Sequence of chain 46.E:
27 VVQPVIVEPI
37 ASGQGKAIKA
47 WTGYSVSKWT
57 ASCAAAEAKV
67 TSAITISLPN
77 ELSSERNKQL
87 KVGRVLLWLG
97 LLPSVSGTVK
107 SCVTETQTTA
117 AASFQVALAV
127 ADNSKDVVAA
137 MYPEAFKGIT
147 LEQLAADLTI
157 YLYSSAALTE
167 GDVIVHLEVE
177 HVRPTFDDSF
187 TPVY

This protein binds this small molecule.
Small molecule (SMILES): Nc1ncnc2c1ncn2[C@@H]1O[C@H](COO[C@@H]2C[C@@H](CO[P](=O)(O)O[C@H]3[C@@H](O)[C@H](n4cnc5c(N)ncnc54)O[C@@H]3COP(=O)=O)O[C@H]2n2ccc(=O)[nH]c2=O)[C@@H](OOP(O)OC[C@H]2O[C@@H](n3ccc(=O)[nH]c3=O)[C@H](O)[C@@H]2O)[C@H]1O.Op1oo1

Sequence of chain 46.D:
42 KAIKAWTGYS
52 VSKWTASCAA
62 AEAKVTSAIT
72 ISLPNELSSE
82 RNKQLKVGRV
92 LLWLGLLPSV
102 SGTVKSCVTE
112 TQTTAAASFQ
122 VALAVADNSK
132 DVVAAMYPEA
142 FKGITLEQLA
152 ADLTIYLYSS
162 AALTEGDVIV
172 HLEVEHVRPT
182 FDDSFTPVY

Binding-site contacts:
Ligand atom N1 contacts residue THR48 of chain 46.D at 4.0 Å.
Ligand atom C2 contacts residue TRP47 of chain 46.D at 4.2 Å (hydrophobic).
Ligand atom C4 contacts residue TRP47 of chain 46.D at 3.9 Å (hydrophobic).
Ligand atom C5 contacts residue TRP47 of chain 46.D at 3.8 Å (hydrophobic).
Ligand atom OP2 contacts residue GLY49 of chain 46.E at 4.2 Å.
Ligand atom N3 contacts residue TRP47 of chain 46.D at 4.1 Å.
Ligand atom N6 contacts residue THR48 of chain 46.D at 3.3 Å (h-bond).
Ligand atom C6 contacts residue THR48 of chain 46.D at 4.2 Å.
Ligand atom N7 contacts residue TRP47 of chain 46.D at 3.7 Å.
Ligand atom N9 contacts residue TRP47 of chain 46.D at 3.9 Å.
Ligand atom N6 contacts residue TRP47 of chain 46.D at 3.8 Å.
Ligand atom O4' contacts residue TRP47 of chain 46.D at 4.1 Å.
Ligand atom N1 contacts residue TRP47 of chain 46.D at 4.3 Å.
Ligand atom N6 contacts residue TYR50 of chain 46.D at 4.2 Å.
Ligand atom C5' contacts residue VAL178 of chain 46.E at 4.5 Å (hydrophobic).
Ligand atom C8 contacts residue TRP47 of chain 46.D at 3.8 Å (hydrophobic).
Ligand atom C6 contacts residue TRP47 of chain 46.D at 3.9 Å (hydrophobic).
Ligand atom O4' contacts residue LYS143 of chain 46.D at 4.1 Å.
Ligand atom C1' contacts residue TRP47 of chain 46.D at 4.3 Å (hydrophobic).
Ligand atom OP2 contacts residue VAL178 of chain 46.E at 4.5 Å.